Sequence of chain 2.A:
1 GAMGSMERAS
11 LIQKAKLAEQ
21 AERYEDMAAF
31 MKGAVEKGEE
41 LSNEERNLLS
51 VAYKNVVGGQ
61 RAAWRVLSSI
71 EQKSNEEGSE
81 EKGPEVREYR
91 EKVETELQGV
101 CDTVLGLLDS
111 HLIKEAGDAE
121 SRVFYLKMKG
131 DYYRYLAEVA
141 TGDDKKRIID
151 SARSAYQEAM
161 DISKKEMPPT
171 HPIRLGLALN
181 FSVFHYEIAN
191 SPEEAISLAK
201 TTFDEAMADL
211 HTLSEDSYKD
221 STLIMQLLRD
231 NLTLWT

This small molecule binds to this protein.
Small molecule (SMILES): CC(C)[C@H](NC(=O)[C@H](COP(=O)(O)O)NC(=O)[C@H](CCCCN)NC(=O)[C@H](CCCN=C(N)N)NC(=O)[C@@H](N)/C=C/CN=C(N)N)C(=O)O

Binding-site contacts:
Ligand atom CB contacts residue ASN231 of chain 2.A at 3.7 Å.
Ligand atom NZ contacts residue ASP230 of chain 2.A at 3.1 Å (salt-bridge).
Ligand atom NH2 contacts residue ARG61 of chain 2.A at 3.5 Å (salt-bridge).
Ligand atom C contacts residue ASN231 of chain 2.A at 3.6 Å.
Ligand atom NH2 contacts residue ARG134 of chain 2.A at 3.6 Å.
Ligand atom CA contacts residue ASN231 of chain 2.A at 3.4 Å.
Ligand atom O contacts residue LYS54 of chain 2.A at 3.5 Å.
Ligand atom CG1 contacts residue GLY176 of chain 2.A at 3.4 Å.
Ligand atom N contacts residue ASN180 of chain 2.A at 2.9 Å (h-bond).
Ligand atom O contacts residue ASN231 of chain 2.A at 2.9 Å (h-bond).
Ligand atom NH2 contacts residue ARG65 of chain 2.A at 3.7 Å.
Ligand atom P contacts residue ARG61 of chain 2.A at 3.6 Å.
Ligand atom O1P contacts residue ARG134 of chain 2.A at 2.8 Å (salt-bridge).
Ligand atom NH2 contacts residue GLU187 of chain 2.A at 2.8 Å (salt-bridge).
Ligand atom N contacts residue ASN231 of chain 2.A at 2.8 Å (h-bond).
Ligand atom CA contacts residue ASN180 of chain 2.A at 3.4 Å.
Ligand atom O1P contacts residue ARG61 of chain 2.A at 2.9 Å (salt-bridge).
Ligand atom O2P contacts residue LYS54 of chain 2.A at 3.0 Å (salt-bridge).
Ligand atom C contacts residue LYS54 of chain 2.A at 3.6 Å.
Ligand atom O3P contacts residue LYS54 of chain 2.A at 2.8 Å (salt-bridge).
Ligand atom OXT contacts residue LYS54 of chain 2.A at 3.6 Å.
Ligand atom O3P contacts residue TYR135 of chain 2.A at 2.7 Å (h-bond).
Ligand atom O contacts residue LYS127 of chain 2.A at 2.8 Å (salt-bridge).
Ligand atom O contacts residue ASN180 of chain 2.A at 2.8 Å (h-bond).
Ligand atom P contacts residue LYS54 of chain 2.A at 3.4 Å.
Ligand atom CD contacts residue GLU187 of chain 2.A at 3.4 Å.
Ligand atom NH2 contacts residue VAL183 of chain 2.A at 3.6 Å.
Ligand atom C contacts residue ASN180 of chain 2.A at 3.6 Å.
Ligand atom CZ contacts residue GLU187 of chain 2.A at 3.4 Å.
Ligand atom C contacts residue LEU179 of chain 2.A at 3.7 Å (hydrophobic).
Ligand atom CZ contacts residue ARG65 of chain 2.A at 3.6 Å.
Ligand atom O2P contacts residue ARG61 of chain 2.A at 2.8 Å (salt-bridge).
Ligand atom CB contacts residue ASN231 of chain 2.A at 3.5 Å.
Ligand atom N contacts residue LEU234 of chain 2.A at 3.6 Å.
Ligand atom O contacts residue VAL183 of chain 2.A at 3.4 Å.
Ligand atom NE contacts residue GLU187 of chain 2.A at 2.7 Å (salt-bridge).
Ligand atom CA contacts residue LEU179 of chain 2.A at 3.6 Å (hydrophobic).
Ligand atom O3P contacts residue ARG134 of chain 2.A at 2.8 Å (salt-bridge).
Ligand atom CB contacts residue ASN180 of chain 2.A at 3.4 Å.
Ligand atom NH1 contacts residue ARG65 of chain 2.A at 3.5 Å (salt-bridge).